The protein below binds the small molecule below.
Small molecule (SMILES): CS(=O)(=O)NCCc1ccccc1

Binding-site contacts:
Ligand atom C01 contacts residue ILE145 of chain 1.A at 4.1 Å (hydrophobic).
Ligand atom C11 contacts residue ARG169 of chain 1.A at 4.1 Å.
Ligand atom C10 contacts residue ILE145 of chain 1.A at 3.8 Å (hydrophobic).
Ligand atom C12 contacts residue LEU158 of chain 1.A at 4.4 Å (hydrophobic).
Ligand atom C08 contacts residue GLU170 of chain 1.A at 3.2 Å.
Ligand atom C12 contacts residue GLU159 of chain 1.A at 4.2 Å.
Ligand atom C07 contacts residue GLU170 of chain 1.A at 3.7 Å.
Ligand atom C12 contacts residue ARG169 of chain 1.A at 4.1 Å.
Ligand atom C11 contacts residue ILE145 of chain 1.A at 4.3 Å (hydrophobic).
Ligand atom C10 contacts residue GLU170 of chain 1.A at 3.0 Å.
Ligand atom S02 contacts residue ILE145 of chain 1.A at 4.1 Å.
Ligand atom C11 contacts residue LEU158 of chain 1.A at 3.2 Å (hydrophobic).
Ligand atom C11 contacts residue GLU170 of chain 1.A at 3.0 Å.
Ligand atom C09 contacts residue ILE145 of chain 1.A at 4.2 Å (hydrophobic).
Ligand atom C12 contacts residue GLU170 of chain 1.A at 3.2 Å.
Ligand atom C10 contacts residue LEU158 of chain 1.A at 3.6 Å (hydrophobic).
Ligand atom C13 contacts residue GLU170 of chain 1.A at 3.7 Å.
Ligand atom C10 contacts residue GLN157 of chain 1.A at 4.5 Å.
Ligand atom O04 contacts residue ILE145 of chain 1.A at 3.5 Å.
Ligand atom C09 contacts residue GLU170 of chain 1.A at 3.2 Å.
Ligand atom N05 contacts residue ILE145 of chain 1.A at 4.0 Å.
Ligand atom C11 contacts residue GLU159 of chain 1.A at 3.8 Å.

Sequence of chain 1.A:
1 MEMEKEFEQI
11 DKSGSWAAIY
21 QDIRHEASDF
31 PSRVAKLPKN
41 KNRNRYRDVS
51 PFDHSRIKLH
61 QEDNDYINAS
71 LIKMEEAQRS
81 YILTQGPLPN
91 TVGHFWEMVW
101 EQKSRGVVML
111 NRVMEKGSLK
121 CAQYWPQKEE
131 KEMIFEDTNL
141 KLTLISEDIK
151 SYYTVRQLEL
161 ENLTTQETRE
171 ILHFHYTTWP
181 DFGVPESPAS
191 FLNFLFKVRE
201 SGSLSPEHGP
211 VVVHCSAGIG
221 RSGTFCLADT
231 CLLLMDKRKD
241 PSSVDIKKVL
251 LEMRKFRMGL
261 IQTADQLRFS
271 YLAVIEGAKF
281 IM